Binding-site contacts:
Ligand atom C1 contacts residue ASN167 of chain 2.A at 1.5 Å.
Ligand atom N2 contacts residue THR240 of chain 2.A at 3.9 Å.
Ligand atom C4 contacts residue ASN167 of chain 2.A at 4.1 Å.
Ligand atom O7 contacts residue ASN167 of chain 2.A at 2.9 Å (h-bond).
Ligand atom C8 contacts residue THR240 of chain 2.A at 3.5 Å.
Ligand atom C2 contacts residue ASN167 of chain 2.A at 2.5 Å.
Ligand atom C3 contacts residue ASN167 of chain 2.A at 3.8 Å.
Ligand atom O7 contacts residue THR240 of chain 2.A at 3.5 Å (h-bond).
Ligand atom C8 contacts residue PRO219 of chain 3.A at 4.3 Å (hydrophobic).
Ligand atom O5 contacts residue ASN167 of chain 2.A at 2.3 Å (h-bond).
Ligand atom C6 contacts residue THR169 of chain 2.A at 4.4 Å.
Ligand atom C1 contacts residue THR240 of chain 2.A at 4.1 Å.
Ligand atom C7 contacts residue THR240 of chain 2.A at 3.4 Å.
Ligand atom O5 contacts residue THR169 of chain 2.A at 4.0 Å.
Ligand atom C5 contacts residue ASN167 of chain 2.A at 3.6 Å.
Ligand atom N2 contacts residue ASN167 of chain 2.A at 3.0 Å (h-bond).
Ligand atom C7 contacts residue ASN167 of chain 2.A at 3.2 Å.

Sequence of chain 3.A:
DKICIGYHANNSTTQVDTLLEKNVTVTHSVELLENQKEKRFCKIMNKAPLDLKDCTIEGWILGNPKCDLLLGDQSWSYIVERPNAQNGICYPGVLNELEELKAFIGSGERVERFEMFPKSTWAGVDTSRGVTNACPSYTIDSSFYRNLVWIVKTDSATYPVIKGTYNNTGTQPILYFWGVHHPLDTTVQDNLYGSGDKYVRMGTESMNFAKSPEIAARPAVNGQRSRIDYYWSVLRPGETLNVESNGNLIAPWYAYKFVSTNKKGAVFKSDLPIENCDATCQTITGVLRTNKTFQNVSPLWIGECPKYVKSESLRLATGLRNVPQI

A protein and the small-molecule ligand that binds it are described below.
Small molecule (SMILES): CC(=O)N[C@@H]1[C@@H](O)[C@H](O)[C@@H](CO)O[C@H]1O

Sequence of chain 2.A:
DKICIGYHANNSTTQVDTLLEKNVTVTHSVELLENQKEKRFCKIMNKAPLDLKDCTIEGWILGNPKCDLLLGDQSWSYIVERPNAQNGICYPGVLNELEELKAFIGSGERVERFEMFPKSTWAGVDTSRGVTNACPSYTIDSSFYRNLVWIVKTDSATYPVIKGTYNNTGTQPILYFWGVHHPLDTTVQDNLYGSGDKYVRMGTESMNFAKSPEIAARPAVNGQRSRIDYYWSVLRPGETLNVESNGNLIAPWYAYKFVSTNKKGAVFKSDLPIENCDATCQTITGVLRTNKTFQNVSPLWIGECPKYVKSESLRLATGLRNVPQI